Sequence of chain 43.E:
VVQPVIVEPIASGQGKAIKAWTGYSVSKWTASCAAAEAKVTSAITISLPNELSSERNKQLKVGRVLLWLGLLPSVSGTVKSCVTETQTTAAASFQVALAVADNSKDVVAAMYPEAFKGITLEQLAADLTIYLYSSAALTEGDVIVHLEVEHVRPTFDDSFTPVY

A small-molecule ligand and the protein it binds are described below.
Small molecule (SMILES): Nc1ncnc2c1ncn2[C@@H]1O[C@H](COO[C@@H]2C[C@@H](CO[P](=O)(O)O[C@H]3[C@@H](O)[C@H](n4cnc5c(N)ncnc54)O[C@@H]3COP(=O)=O)O[C@H]2n2ccc(=O)[nH]c2=O)[C@@H](OOP(O)OC[C@H]2O[C@@H](n3ccc(=O)[nH]c3=O)[C@H](O)[C@@H]2O)[C@H]1O.Op1oo1

Sequence of chain 43.D:
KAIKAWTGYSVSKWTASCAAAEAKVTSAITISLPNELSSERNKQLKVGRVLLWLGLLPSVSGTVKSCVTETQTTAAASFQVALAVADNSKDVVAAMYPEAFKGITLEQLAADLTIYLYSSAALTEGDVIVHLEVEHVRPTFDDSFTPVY

Binding-site contacts:
Ligand atom N1 contacts residue TRP47 of chain 43.D at 4.3 Å.
Ligand atom C5' contacts residue VAL178 of chain 43.E at 4.5 Å (hydrophobic).
Ligand atom C6 contacts residue THR48 of chain 43.D at 4.2 Å.
Ligand atom O4' contacts residue LYS143 of chain 43.D at 4.1 Å.
Ligand atom C1' contacts residue TRP47 of chain 43.D at 4.3 Å (hydrophobic).
Ligand atom C8 contacts residue TRP47 of chain 43.D at 3.8 Å (hydrophobic).
Ligand atom C4 contacts residue TRP47 of chain 43.D at 3.9 Å (hydrophobic).
Ligand atom N9 contacts residue TRP47 of chain 43.D at 3.9 Å.
Ligand atom N6 contacts residue THR48 of chain 43.D at 3.3 Å (h-bond).
Ligand atom N7 contacts residue TRP47 of chain 43.D at 3.7 Å.
Ligand atom O4' contacts residue TRP47 of chain 43.D at 4.1 Å.
Ligand atom C6 contacts residue TRP47 of chain 43.D at 3.9 Å (hydrophobic).
Ligand atom OP2 contacts residue GLY49 of chain 43.E at 4.2 Å.
Ligand atom N1 contacts residue THR48 of chain 43.D at 4.0 Å.
Ligand atom N6 contacts residue TRP47 of chain 43.D at 3.8 Å.
Ligand atom N6 contacts residue TYR50 of chain 43.D at 4.2 Å.
Ligand atom N3 contacts residue TRP47 of chain 43.D at 4.1 Å.
Ligand atom OP2 contacts residue VAL178 of chain 43.E at 4.5 Å.
Ligand atom C5 contacts residue TRP47 of chain 43.D at 3.8 Å (hydrophobic).
Ligand atom C2 contacts residue TRP47 of chain 43.D at 4.2 Å (hydrophobic).